This protein binds this small molecule.
Small molecule (SMILES): CC(=O)N[C@@H]1[C@@H](O)[C@@H](F)C(O[P](=O)(O)OC[C@H]2O[C@@H](n3ccc(N)nc3=O)[C@H](O)[C@@H]2O)(C(=O)O)O[C@H]1[C@H](O)[C@H](O)CO

Sequence of chain 1.B:
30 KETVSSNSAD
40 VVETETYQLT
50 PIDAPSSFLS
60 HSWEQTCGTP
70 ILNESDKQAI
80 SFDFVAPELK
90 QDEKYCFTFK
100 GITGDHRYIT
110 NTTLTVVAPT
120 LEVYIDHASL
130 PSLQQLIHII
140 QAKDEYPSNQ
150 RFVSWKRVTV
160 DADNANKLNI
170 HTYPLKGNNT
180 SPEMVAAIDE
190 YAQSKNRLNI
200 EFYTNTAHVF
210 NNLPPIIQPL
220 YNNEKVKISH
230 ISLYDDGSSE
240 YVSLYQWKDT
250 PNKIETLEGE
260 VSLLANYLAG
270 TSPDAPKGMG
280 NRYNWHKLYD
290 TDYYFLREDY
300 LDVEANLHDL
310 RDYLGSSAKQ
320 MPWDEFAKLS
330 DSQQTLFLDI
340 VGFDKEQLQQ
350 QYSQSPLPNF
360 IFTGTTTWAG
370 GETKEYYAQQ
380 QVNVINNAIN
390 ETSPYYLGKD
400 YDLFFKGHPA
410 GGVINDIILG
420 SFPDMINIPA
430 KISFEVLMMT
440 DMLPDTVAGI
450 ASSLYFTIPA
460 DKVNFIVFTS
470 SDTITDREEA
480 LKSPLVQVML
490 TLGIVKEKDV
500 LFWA

Binding-site contacts:
Ligand atom N4 contacts residue GLY406 of chain 1.B at 3.6 Å.
Ligand atom O2A contacts residue SER451 of chain 1.B at 2.7 Å (h-bond).
Ligand atom C5 contacts residue GLY363 of chain 1.B at 3.6 Å.
Ligand atom O2 contacts residue PHE433 of chain 1.B at 2.9 Å (h-bond).
Ligand atom C1A contacts residue HIS407 of chain 1.B at 3.4 Å.
Ligand atom O3' contacts residue GLU434 of chain 1.B at 2.7 Å (salt-bridge).
Ligand atom C9A contacts residue ALA450 of chain 1.B at 3.7 Å (hydrophobic).
Ligand atom OBA contacts residue HIS407 of chain 1.B at 3.0 Å (h-bond).
Ligand atom O4' contacts residue ARG156 of chain 1.B at 3.8 Å.
Ligand atom C4 contacts residue GLY363 of chain 1.B at 3.7 Å.
Ligand atom OAA contacts residue HIS407 of chain 1.B at 3.4 Å (h-bond).
Ligand atom O3A contacts residue SER451 of chain 1.B at 3.8 Å.
Ligand atom O9A contacts residue ALA450 of chain 1.B at 2.7 Å (h-bond).
Ligand atom O8A contacts residue ALA450 of chain 1.B at 2.9 Å (h-bond).
Ligand atom O9A contacts residue ILE449 of chain 1.B at 3.5 Å.
Ligand atom C2' contacts residue GLU434 of chain 1.B at 3.4 Å.
Ligand atom C4 contacts residue GLY406 of chain 1.B at 3.8 Å.
Ligand atom O2' contacts residue SER432 of chain 1.B at 3.8 Å.
Ligand atom C4 contacts residue LEU453 of chain 1.B at 3.8 Å (hydrophobic).
Ligand atom O2' contacts residue SER128 of chain 1.B at 3.6 Å.
Ligand atom O2A contacts residue SER452 of chain 1.B at 3.1 Å (h-bond).
Ligand atom O2 contacts residue SER432 of chain 1.B at 3.8 Å.
Ligand atom O8A contacts residue SER451 of chain 1.B at 3.7 Å.
Ligand atom O2' contacts residue ARG156 of chain 1.B at 3.1 Å (salt-bridge).
Ligand atom C2 contacts residue LYS405 of chain 1.B at 3.3 Å.
Ligand atom N4 contacts residue LYS405 of chain 1.B at 2.9 Å (salt-bridge).
Ligand atom N4 contacts residue HIS407 of chain 1.B at 3.6 Å.
Ligand atom N3 contacts residue GLY406 of chain 1.B at 3.6 Å (h-bond).
Ligand atom C6 contacts residue HIS407 of chain 1.B at 3.7 Å.
Ligand atom O2 contacts residue LYS405 of chain 1.B at 2.9 Å (salt-bridge).
Ligand atom O5' contacts residue SER451 of chain 1.B at 3.6 Å.
Ligand atom O2' contacts residue GLU434 of chain 1.B at 2.6 Å (salt-bridge).
Ligand atom O2 contacts residue ILE431 of chain 1.B at 3.4 Å (h-bond).
Ligand atom C5 contacts residue HIS407 of chain 1.B at 3.7 Å.
Ligand atom N3 contacts residue LYS405 of chain 1.B at 3.1 Å (salt-bridge).
Ligand atom C8A contacts residue ALA450 of chain 1.B at 3.8 Å (hydrophobic).
Ligand atom C3' contacts residue GLU434 of chain 1.B at 3.6 Å.
Ligand atom PA contacts residue SER451 of chain 1.B at 3.5 Å.
Ligand atom N4 contacts residue GLY363 of chain 1.B at 2.9 Å (h-bond).
Ligand atom N1 contacts residue PRO408 of chain 1.B at 3.7 Å.